A small-molecule ligand and the protein it binds are described below.
Small molecule (SMILES): C[C@H]1CCC/C=C/[C@@H]2C[C@H](O)C[C@H]2[C@H](O)/C=C/C(=O)O1

Binding-site contacts:
Ligand atom C9 contacts residue TRP66 of chain 1.A at 3.9 Å (hydrophobic).
Ligand atom C13 contacts residue TYR81 of chain 1.A at 4.2 Å (hydrophobic).
Ligand atom C4 contacts residue TRP66 of chain 1.A at 3.7 Å (hydrophobic).
Ligand atom C10 contacts residue PHE51 of chain 1.A at 3.8 Å (hydrophobic).
Ligand atom C7 contacts residue TRP66 of chain 1.A at 4.1 Å (hydrophobic).
Ligand atom OC7 contacts residue ILE74 of chain 1.A at 3.9 Å.
Ligand atom C7 contacts residue TRP78 of chain 1.A at 3.3 Å (hydrophobic).
Ligand atom C1 contacts residue VAL65 of chain 1.A at 4.4 Å (hydrophobic).
Ligand atom OC7 contacts residue ASP67 of chain 1.A at 4.2 Å.
Ligand atom C1 contacts residue THR64 of chain 1.A at 3.9 Å.
Ligand atom C8 contacts residue PHE51 of chain 1.A at 4.0 Å (hydrophobic).
Ligand atom C8 contacts residue TRP66 of chain 1.A at 4.3 Å (hydrophobic).
Ligand atom OC7 contacts residue PHE51 of chain 1.A at 4.3 Å.
Ligand atom C2 contacts residue TRP66 of chain 1.A at 3.9 Å (hydrophobic).
Ligand atom C5 contacts residue PHE51 of chain 1.A at 3.8 Å (hydrophobic).
Ligand atom C7 contacts residue PHE51 of chain 1.A at 4.4 Å (hydrophobic).
Ligand atom C4 contacts residue ASP67 of chain 1.A at 3.9 Å.
Ligand atom OC4 contacts residue TRP66 of chain 1.A at 3.7 Å.
Ligand atom C6 contacts residue PHE51 of chain 1.A at 3.8 Å (hydrophobic).
Ligand atom C2 contacts residue THR64 of chain 1.A at 4.4 Å.
Ligand atom C3 contacts residue VAL65 of chain 1.A at 4.5 Å (hydrophobic).
Ligand atom OC1 contacts residue THR64 of chain 1.A at 3.3 Å.
Ligand atom OC4 contacts residue ASP67 of chain 1.A at 2.9 Å (salt-bridge).
Ligand atom C11 contacts residue TRP66 of chain 1.A at 4.3 Å (hydrophobic).
Ligand atom OC7 contacts residue TRP78 of chain 1.A at 3.1 Å (h-bond).
Ligand atom C12 contacts residue TYR81 of chain 1.A at 3.8 Å (hydrophobic).
Ligand atom OC1 contacts residue VAL65 of chain 1.A at 4.3 Å.
Ligand atom C2 contacts residue VAL65 of chain 1.A at 3.6 Å (hydrophobic).
Ligand atom C3 contacts residue TRP66 of chain 1.A at 3.4 Å (hydrophobic).
Ligand atom OC4 contacts residue VAL65 of chain 1.A at 3.8 Å.
Ligand atom O16 contacts residue TRP66 of chain 1.A at 3.8 Å.
Ligand atom C16 contacts residue TYR81 of chain 1.A at 3.9 Å (hydrophobic).
Ligand atom C1 contacts residue TRP66 of chain 1.A at 4.3 Å (hydrophobic).
Ligand atom C6 contacts residue ASP67 of chain 1.A at 3.5 Å.
Ligand atom OC1 contacts residue VAL53 of chain 1.A at 3.4 Å.
Ligand atom C8 contacts residue TRP78 of chain 1.A at 4.0 Å (hydrophobic).
Ligand atom C14 contacts residue TYR81 of chain 1.A at 3.5 Å (hydrophobic).
Ligand atom C11 contacts residue TYR81 of chain 1.A at 4.3 Å (hydrophobic).
Ligand atom C7 contacts residue ASP67 of chain 1.A at 4.1 Å.
Ligand atom C1 contacts residue VAL53 of chain 1.A at 4.3 Å (hydrophobic).

Sequence of chain 1.A:
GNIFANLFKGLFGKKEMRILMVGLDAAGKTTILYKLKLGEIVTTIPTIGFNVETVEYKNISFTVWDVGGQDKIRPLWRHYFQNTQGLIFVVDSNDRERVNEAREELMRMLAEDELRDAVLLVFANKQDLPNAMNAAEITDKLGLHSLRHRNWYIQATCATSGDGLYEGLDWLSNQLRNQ